Sequence of chain 1.B:
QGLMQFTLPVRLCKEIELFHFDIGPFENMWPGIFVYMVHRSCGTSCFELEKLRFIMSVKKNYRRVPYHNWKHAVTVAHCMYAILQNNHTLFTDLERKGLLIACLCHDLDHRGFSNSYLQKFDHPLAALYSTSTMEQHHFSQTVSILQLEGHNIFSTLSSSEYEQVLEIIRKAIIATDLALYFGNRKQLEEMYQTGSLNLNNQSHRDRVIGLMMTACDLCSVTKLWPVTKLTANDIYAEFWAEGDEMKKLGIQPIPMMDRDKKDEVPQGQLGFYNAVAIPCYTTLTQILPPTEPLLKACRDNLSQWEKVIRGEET

Binding-site contacts:
Ligand atom C17 contacts residue PHE250 of chain 1.B at 3.9 Å (hydrophobic).
Ligand atom F12 contacts residue LEU229 of chain 1.B at 2.8 Å.
Ligand atom C26 contacts residue PHE250 of chain 1.B at 4.0 Å (hydrophobic).
Ligand atom C19 contacts residue PHE283 of chain 1.B at 3.5 Å (hydrophobic).
Ligand atom C7 contacts residue PHE250 of chain 1.B at 3.8 Å (hydrophobic).
Ligand atom N1 contacts residue LEU229 of chain 1.B at 4.0 Å.
Ligand atom N13 contacts residue PHE283 of chain 1.B at 3.2 Å.
Ligand atom C17 contacts residue PHE283 of chain 1.B at 3.7 Å (hydrophobic).
Ligand atom N2 contacts residue ILE246 of chain 1.B at 4.0 Å.
Ligand atom C4 contacts residue VAL232 of chain 1.B at 3.9 Å (hydrophobic).
Ligand atom C3 contacts residue LEU229 of chain 1.B at 4.0 Å (hydrophobic).
Ligand atom O24 contacts residue PHE283 of chain 1.B at 4.0 Å.
Ligand atom F12 contacts residue PHE283 of chain 1.B at 4.0 Å.
Ligand atom C18 contacts residue PHE250 of chain 1.B at 3.8 Å (hydrophobic).
Ligand atom N2 contacts residue LEU229 of chain 1.B at 3.7 Å.
Ligand atom C16 contacts residue GLN280 of chain 1.B at 3.5 Å.
Ligand atom C8 contacts residue PHE250 of chain 1.B at 3.6 Å (hydrophobic).
Ligand atom C4 contacts residue PHE283 of chain 1.B at 3.5 Å (hydrophobic).
Ligand atom C17 contacts residue TYR247 of chain 1.B at 3.8 Å (hydrophobic).
Ligand atom C8 contacts residue HIS79 of chain 1.B at 3.7 Å.
Ligand atom N15 contacts residue PHE250 of chain 1.B at 3.8 Å.
Ligand atom N2 contacts residue TYR78 of chain 1.B at 3.6 Å.
Ligand atom C18 contacts residue MET267 of chain 1.B at 3.5 Å (hydrophobic).
Ligand atom C14 contacts residue PHE283 of chain 1.B at 3.5 Å (hydrophobic).
Ligand atom N15 contacts residue PHE283 of chain 1.B at 3.3 Å.
Ligand atom C18 contacts residue PHE283 of chain 1.B at 3.5 Å (hydrophobic).
Ligand atom O24 contacts residue GLN280 of chain 1.B at 2.9 Å (h-bond).
Ligand atom C9 contacts residue HIS79 of chain 1.B at 4.1 Å.
Ligand atom C28 contacts residue PHE283 of chain 1.B at 3.3 Å (hydrophobic).
Ligand atom N13 contacts residue PHE250 of chain 1.B at 4.0 Å.
Ligand atom C11 contacts residue LEU229 of chain 1.B at 4.0 Å (hydrophobic).
Ligand atom C20 contacts residue PHE283 of chain 1.B at 3.2 Å (hydrophobic).
Ligand atom C17 contacts residue GLN280 of chain 1.B at 3.3 Å.
Ligand atom F12 contacts residue LEU189 of chain 1.B at 3.9 Å.
Ligand atom C5 contacts residue PHE283 of chain 1.B at 3.6 Å (hydrophobic).
Ligand atom C4 contacts residue ILE246 of chain 1.B at 3.8 Å (hydrophobic).
Ligand atom C7 contacts residue ILE246 of chain 1.B at 3.9 Å (hydrophobic).
Ligand atom C16 contacts residue PHE283 of chain 1.B at 3.7 Å (hydrophobic).
Ligand atom C29 contacts residue LEU189 of chain 1.B at 3.9 Å (hydrophobic).
Ligand atom C3 contacts residue ILE246 of chain 1.B at 3.8 Å (hydrophobic).

The protein below binds the small molecule below.
Small molecule (SMILES): CC(=O)Nc1cccc(-n2ccc(=O)c(-c3ccnn3-c3ccccc3F)n2)c1